A protein and the small-molecule ligand that binds it are described below.
Small molecule (SMILES): CC(=O)N[C@@H]1[C@@H](O)[C@H](O)[C@@H](CO)O[C@H]1O

Sequence of chain 1.A:
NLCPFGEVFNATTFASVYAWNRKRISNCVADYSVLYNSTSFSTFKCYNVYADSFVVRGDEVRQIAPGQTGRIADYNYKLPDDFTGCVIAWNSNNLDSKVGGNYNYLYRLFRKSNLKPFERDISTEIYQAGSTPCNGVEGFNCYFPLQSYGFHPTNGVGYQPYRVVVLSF

Binding-site contacts:
Ligand atom O7 contacts residue ASN10 of chain 1.A at 4.2 Å.
Ligand atom N2 contacts residue GLY6 of chain 1.A at 4.3 Å.
Ligand atom O7 contacts residue GLY6 of chain 1.A at 3.7 Å.
Ligand atom C8 contacts residue PHE5 of chain 1.A at 3.8 Å (hydrophobic).
Ligand atom C8 contacts residue GLY6 of chain 1.A at 3.4 Å.
Ligand atom O3 contacts residue SER38 of chain 1.A at 3.7 Å.
Ligand atom C7 contacts residue GLY6 of chain 1.A at 3.7 Å.
Ligand atom C3 contacts residue ASN10 of chain 1.A at 3.8 Å.
Ligand atom C4 contacts residue ASN10 of chain 1.A at 4.2 Å.
Ligand atom O4 contacts residue SER38 of chain 1.A at 3.9 Å.
Ligand atom N2 contacts residue ASN10 of chain 1.A at 3.0 Å (h-bond).
Ligand atom C3 contacts residue SER38 of chain 1.A at 4.4 Å.
Ligand atom C2 contacts residue ASN10 of chain 1.A at 2.5 Å.
Ligand atom C5 contacts residue ASN10 of chain 1.A at 3.7 Å.
Ligand atom O5 contacts residue ASN10 of chain 1.A at 2.4 Å (h-bond).
Ligand atom C7 contacts residue ASN10 of chain 1.A at 3.8 Å.
Ligand atom C8 contacts residue LEU35 of chain 1.A at 3.9 Å (hydrophobic).
Ligand atom C8 contacts residue PHE9 of chain 1.A at 4.0 Å (hydrophobic).
Ligand atom C1 contacts residue ASN10 of chain 1.A at 1.4 Å.